Binding-site contacts:
Ligand atom O2 contacts residue PHE236 of chain 18.C at 3.4 Å (h-bond).
Ligand atom C15 contacts residue TYR66 of chain 18.A at 3.4 Å (hydrophobic).
Ligand atom O2 contacts residue THR235 of chain 18.C at 3.0 Å.
Ligand atom S1 contacts residue GLN233 of chain 18.C at 3.7 Å.
Ligand atom C1 contacts residue GLN153 of chain 7.A at 3.4 Å.
Ligand atom C20 contacts residue ARG212 of chain 7.A at 3.4 Å.
Ligand atom C9 contacts residue ASP234 of chain 18.C at 3.6 Å.
Ligand atom O1 contacts residue GLN233 of chain 18.C at 3.5 Å (h-bond).
Ligand atom C13 contacts residue TYR66 of chain 18.A at 3.4 Å (hydrophobic).
Ligand atom N1 contacts residue GLN233 of chain 18.C at 3.3 Å (h-bond).
Ligand atom C4 contacts residue ASN148 of chain 7.A at 3.3 Å.
Ligand atom C5 contacts residue GLN153 of chain 7.A at 3.2 Å.
Ligand atom C16 contacts residue PHE236 of chain 18.C at 3.7 Å (hydrophobic).
Ligand atom O5 contacts residue TRP152 of chain 7.A at 3.5 Å (h-bond).
Ligand atom O2 contacts residue ASP234 of chain 18.C at 3.7 Å.
Ligand atom O5 contacts residue ARG227 of chain 18.A at 3.5 Å (salt-bridge).
Ligand atom C8 contacts residue ASP234 of chain 18.C at 3.3 Å.
Ligand atom C4 contacts residue ASP149 of chain 7.A at 3.5 Å.
Ligand atom C2 contacts residue TYR66 of chain 18.A at 3.8 Å (hydrophobic).
Ligand atom O2 contacts residue GLN233 of chain 18.C at 3.0 Å.
Ligand atom C16 contacts residue THR235 of chain 18.C at 3.8 Å.
Ligand atom C14 contacts residue TYR66 of chain 18.A at 3.4 Å (hydrophobic).
Ligand atom O4 contacts residue ARG212 of chain 7.A at 2.8 Å (salt-bridge).
Ligand atom O5 contacts residue ARG212 of chain 7.A at 3.3 Å (salt-bridge).
Ligand atom C8 contacts residue ASN148 of chain 7.A at 3.3 Å.
Ligand atom C7 contacts residue THR235 of chain 18.C at 3.8 Å.
Ligand atom O1 contacts residue TYR150 of chain 7.A at 3.0 Å.
Ligand atom O5 contacts residue TYR229 of chain 18.A at 3.8 Å.
Ligand atom C3 contacts residue ASN148 of chain 7.A at 3.5 Å.
Ligand atom O1 contacts residue ASP149 of chain 7.A at 3.6 Å.
Ligand atom C6 contacts residue GLN153 of chain 7.A at 3.2 Å.
Ligand atom C6 contacts residue PHE236 of chain 18.C at 3.5 Å (hydrophobic).
Ligand atom C10 contacts residue ASP234 of chain 18.C at 3.8 Å.
Ligand atom O4 contacts residue ARG227 of chain 18.A at 3.3 Å (salt-bridge).
Ligand atom C9 contacts residue ASN148 of chain 7.A at 3.7 Å.
Ligand atom C10 contacts residue ASN148 of chain 7.A at 3.7 Å.
Ligand atom C3 contacts residue ASP149 of chain 7.A at 3.5 Å.
Ligand atom N1 contacts residue GLN153 of chain 7.A at 2.7 Å (h-bond).
Ligand atom C20 contacts residue ARG227 of chain 18.A at 3.6 Å.
Ligand atom N1 contacts residue PHE236 of chain 18.C at 3.6 Å.

The small molecule below binds the protein below.
Small molecule (SMILES): CCCOc1ccc2cc(S(=O)(=O)Nc3ccc(C(=O)O)cc3)ccc2c1

Sequence of chain 18.A:
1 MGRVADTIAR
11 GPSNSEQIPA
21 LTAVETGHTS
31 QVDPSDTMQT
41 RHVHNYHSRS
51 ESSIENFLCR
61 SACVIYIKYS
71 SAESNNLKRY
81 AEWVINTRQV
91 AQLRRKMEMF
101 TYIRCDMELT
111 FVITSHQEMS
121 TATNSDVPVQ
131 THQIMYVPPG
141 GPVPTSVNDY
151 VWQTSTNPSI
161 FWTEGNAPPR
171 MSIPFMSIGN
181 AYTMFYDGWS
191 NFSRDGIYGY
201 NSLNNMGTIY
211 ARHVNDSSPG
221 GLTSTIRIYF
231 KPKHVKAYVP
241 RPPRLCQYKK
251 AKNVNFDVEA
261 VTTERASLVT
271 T

Sequence of chain 18.C:
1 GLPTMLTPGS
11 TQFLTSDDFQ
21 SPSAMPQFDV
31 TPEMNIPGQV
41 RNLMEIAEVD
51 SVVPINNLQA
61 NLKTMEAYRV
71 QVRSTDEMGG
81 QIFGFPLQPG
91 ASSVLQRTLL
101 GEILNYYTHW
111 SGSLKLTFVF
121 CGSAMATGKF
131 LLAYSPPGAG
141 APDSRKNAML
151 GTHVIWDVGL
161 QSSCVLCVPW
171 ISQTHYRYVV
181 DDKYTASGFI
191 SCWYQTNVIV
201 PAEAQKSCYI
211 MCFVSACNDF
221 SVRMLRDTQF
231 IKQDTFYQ

Sequence of chain 7.A:
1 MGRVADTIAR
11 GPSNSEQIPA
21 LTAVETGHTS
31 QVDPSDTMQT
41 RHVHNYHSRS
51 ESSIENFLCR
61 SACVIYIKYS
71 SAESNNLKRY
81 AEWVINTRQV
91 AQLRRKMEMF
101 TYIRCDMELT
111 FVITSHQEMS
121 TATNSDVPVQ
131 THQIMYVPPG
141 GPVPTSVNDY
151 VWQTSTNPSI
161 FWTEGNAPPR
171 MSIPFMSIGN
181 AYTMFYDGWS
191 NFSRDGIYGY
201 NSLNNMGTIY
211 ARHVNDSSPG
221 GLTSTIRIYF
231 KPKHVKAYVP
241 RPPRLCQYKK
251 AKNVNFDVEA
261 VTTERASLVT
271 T